Binding-site contacts:
Ligand atom O5 contacts residue THR199 of chain 1.A at 3.8 Å.
Ligand atom O3 contacts residue ASN67 of chain 1.A at 3.6 Å.
Ligand atom O5E contacts residue TRP208 of chain 1.A at 3.9 Å.
Ligand atom O4D contacts residue GLN92 of chain 1.A at 3.5 Å (h-bond).
Ligand atom C5 contacts residue THR199 of chain 1.A at 3.2 Å.
Ligand atom C4B contacts residue PHE130 of chain 1.A at 3.9 Å (hydrophobic).
Ligand atom N5F contacts residue GLU106 of chain 1.A at 3.8 Å.
Ligand atom O5D contacts residue HIS94 of chain 1.A at 3.5 Å.
Ligand atom N5F contacts residue THR198 of chain 1.A at 2.5 Å (h-bond).
Ligand atom N5F contacts residue HIS96 of chain 1.A at 3.5 Å (h-bond).
Ligand atom N5F contacts residue HIS119 of chain 1.A at 3.5 Å (h-bond).
Ligand atom C1 contacts residue HIS94 of chain 1.A at 3.9 Å.
Ligand atom C2 contacts residue ASN67 of chain 1.A at 3.6 Å.
Ligand atom O5D contacts residue VAL142 of chain 1.A at 3.8 Å.
Ligand atom C3B contacts residue ASN67 of chain 1.A at 3.5 Å.
Ligand atom S5C contacts residue THR198 of chain 1.A at 3.9 Å.
Ligand atom O5D contacts residue ZN1 of chain 1.B at 3.4 Å.
Ligand atom O5D contacts residue VAL121 of chain 1.A at 3.8 Å.
Ligand atom S5C contacts residue ZN1 of chain 1.B at 3.0 Å.
Ligand atom O4D contacts residue PHE130 of chain 1.A at 3.8 Å.
Ligand atom N5F contacts residue ZN1 of chain 1.B at 2.2 Å.
Ligand atom C4 contacts residue GLN92 of chain 1.A at 3.9 Å.
Ligand atom C6 contacts residue THR199 of chain 1.A at 3.1 Å.
Ligand atom C3B contacts residue GLN92 of chain 1.A at 3.7 Å.
Ligand atom O5 contacts residue HIS94 of chain 1.A at 3.4 Å (h-bond).
Ligand atom O5 contacts residue ZN1 of chain 1.B at 3.9 Å.
Ligand atom C2 contacts residue GLN92 of chain 1.A at 4.0 Å.
Ligand atom O1 contacts residue THR199 of chain 1.A at 3.8 Å.
Ligand atom N5F contacts residue HIS94 of chain 1.A at 3.6 Å (h-bond).
Ligand atom O2 contacts residue GLN92 of chain 1.A at 3.0 Å (h-bond).
Ligand atom C3C contacts residue GLN92 of chain 1.A at 3.8 Å.
Ligand atom O2 contacts residue ASN67 of chain 1.A at 2.6 Å (h-bond).
Ligand atom O3D contacts residue ASN62 of chain 1.A at 3.4 Å (h-bond).
Ligand atom O5E contacts residue LEU197 of chain 1.A at 3.3 Å.
Ligand atom C3C contacts residue ASN67 of chain 1.A at 3.7 Å.
Ligand atom O2 contacts residue HIS94 of chain 1.A at 3.1 Å (h-bond).
Ligand atom O3 contacts residue GLN92 of chain 1.A at 2.9 Å (h-bond).
Ligand atom C3 contacts residue GLN92 of chain 1.A at 3.8 Å.
Ligand atom O5E contacts residue THR198 of chain 1.A at 3.2 Å (h-bond).
Ligand atom S5C contacts residue HIS94 of chain 1.A at 3.6 Å.

Sequence of chain 1.A:
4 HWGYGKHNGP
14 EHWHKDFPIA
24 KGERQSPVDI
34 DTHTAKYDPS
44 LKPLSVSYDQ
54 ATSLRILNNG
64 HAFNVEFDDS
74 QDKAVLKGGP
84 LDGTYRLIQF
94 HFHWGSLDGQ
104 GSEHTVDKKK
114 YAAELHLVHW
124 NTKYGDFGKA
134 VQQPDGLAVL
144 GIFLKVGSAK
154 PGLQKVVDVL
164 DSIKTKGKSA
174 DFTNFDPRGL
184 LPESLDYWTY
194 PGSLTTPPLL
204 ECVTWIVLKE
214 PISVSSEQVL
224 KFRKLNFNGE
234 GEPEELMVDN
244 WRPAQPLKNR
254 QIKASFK

The protein below binds the small molecule below.
Small molecule (SMILES): CC(=O)O[C@@H]1[C@H](O)[C@@H](O)O[C@H](COS(N)(=O)=O)[C@H]1OC(C)=O